Binding-site contacts:
Ligand atom C2 contacts residue SER24 of chain 1.A at 3.8 Å.
Ligand atom N2 contacts residue SER24 of chain 1.A at 2.8 Å (h-bond).
Ligand atom C3 contacts residue SER24 of chain 1.A at 4.0 Å.
Ligand atom C7 contacts residue ASN42 of chain 1.A at 3.6 Å.
Ligand atom C7 contacts residue ARG25 of chain 1.A at 4.1 Å.
Ligand atom O7 contacts residue ASN42 of chain 1.A at 3.8 Å.
Ligand atom C1 contacts residue ASN42 of chain 1.A at 1.4 Å.
Ligand atom N2 contacts residue ARG25 of chain 1.A at 3.8 Å.
Ligand atom C5 contacts residue ASN42 of chain 1.A at 3.7 Å.
Ligand atom O5 contacts residue ASN42 of chain 1.A at 2.4 Å (h-bond).
Ligand atom C1 contacts residue ARG25 of chain 1.A at 4.5 Å.
Ligand atom C3 contacts residue ASN42 of chain 1.A at 3.8 Å.
Ligand atom O7 contacts residue ASP43 of chain 1.A at 4.5 Å.
Ligand atom O7 contacts residue ARG25 of chain 1.A at 4.0 Å.
Ligand atom C1 contacts residue SER24 of chain 1.A at 4.0 Å.
Ligand atom C7 contacts residue SER24 of chain 1.A at 3.6 Å.
Ligand atom C2 contacts residue ASN42 of chain 1.A at 2.4 Å.
Ligand atom N2 contacts residue ASN42 of chain 1.A at 2.9 Å (h-bond).
Ligand atom C8 contacts residue ARG25 of chain 1.A at 4.0 Å.
Ligand atom C4 contacts residue ASN42 of chain 1.A at 4.2 Å.
Ligand atom C8 contacts residue SER24 of chain 1.A at 3.4 Å.
Ligand atom C8 contacts residue TRP23 of chain 1.A at 3.2 Å (hydrophobic).

The small molecule below binds the protein below.
Small molecule (SMILES): CC(=O)N[C@@H]1[C@@H](O)[C@H](O)[C@@H](CO)O[C@H]1O

Sequence of chain 1.A:
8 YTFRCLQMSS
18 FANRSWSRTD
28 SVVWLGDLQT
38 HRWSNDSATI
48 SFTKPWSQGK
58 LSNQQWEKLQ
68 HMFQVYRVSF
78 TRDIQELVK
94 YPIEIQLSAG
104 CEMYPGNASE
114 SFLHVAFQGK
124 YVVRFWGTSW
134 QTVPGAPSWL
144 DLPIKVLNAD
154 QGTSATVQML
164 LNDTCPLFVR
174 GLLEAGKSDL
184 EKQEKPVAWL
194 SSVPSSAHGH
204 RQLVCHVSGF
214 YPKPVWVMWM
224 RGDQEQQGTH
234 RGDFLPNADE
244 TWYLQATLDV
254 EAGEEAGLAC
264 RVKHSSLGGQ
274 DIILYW